Binding-site contacts:
Ligand atom C4 contacts residue ASN295 of chain 1.A at 4.2 Å.
Ligand atom O7 contacts residue THR324 of chain 1.A at 3.8 Å.
Ligand atom C5 contacts residue ASN295 of chain 1.A at 3.6 Å.
Ligand atom O5 contacts residue ASN295 of chain 1.A at 2.3 Å (h-bond).
Ligand atom O6 contacts residue ARG570 of chain 1.A at 3.5 Å.
Ligand atom O7 contacts residue ASN295 of chain 1.A at 3.8 Å.
Ligand atom O5 contacts residue ILE293 of chain 1.A at 3.9 Å.
Ligand atom C1 contacts residue ILE293 of chain 1.A at 3.8 Å (hydrophobic).
Ligand atom C7 contacts residue SER323 of chain 1.A at 4.0 Å.
Ligand atom C8 contacts residue MET322 of chain 1.A at 4.5 Å (hydrophobic).
Ligand atom C2 contacts residue ASN295 of chain 1.A at 2.4 Å.
Ligand atom C8 contacts residue TYR296 of chain 1.A at 4.4 Å (hydrophobic).
Ligand atom C3 contacts residue ASN295 of chain 1.A at 3.7 Å.
Ligand atom O7 contacts residue SER323 of chain 1.A at 3.4 Å (h-bond).
Ligand atom C7 contacts residue ASN295 of chain 1.A at 3.5 Å.
Ligand atom C8 contacts residue ASN295 of chain 1.A at 3.9 Å.
Ligand atom C5 contacts residue ILE293 of chain 1.A at 4.5 Å (hydrophobic).
Ligand atom C1 contacts residue ASN295 of chain 1.A at 1.4 Å.
Ligand atom C6 contacts residue ARG570 of chain 1.A at 4.3 Å.
Ligand atom N2 contacts residue ASN295 of chain 1.A at 2.9 Å (h-bond).

Sequence of chain 1.A:
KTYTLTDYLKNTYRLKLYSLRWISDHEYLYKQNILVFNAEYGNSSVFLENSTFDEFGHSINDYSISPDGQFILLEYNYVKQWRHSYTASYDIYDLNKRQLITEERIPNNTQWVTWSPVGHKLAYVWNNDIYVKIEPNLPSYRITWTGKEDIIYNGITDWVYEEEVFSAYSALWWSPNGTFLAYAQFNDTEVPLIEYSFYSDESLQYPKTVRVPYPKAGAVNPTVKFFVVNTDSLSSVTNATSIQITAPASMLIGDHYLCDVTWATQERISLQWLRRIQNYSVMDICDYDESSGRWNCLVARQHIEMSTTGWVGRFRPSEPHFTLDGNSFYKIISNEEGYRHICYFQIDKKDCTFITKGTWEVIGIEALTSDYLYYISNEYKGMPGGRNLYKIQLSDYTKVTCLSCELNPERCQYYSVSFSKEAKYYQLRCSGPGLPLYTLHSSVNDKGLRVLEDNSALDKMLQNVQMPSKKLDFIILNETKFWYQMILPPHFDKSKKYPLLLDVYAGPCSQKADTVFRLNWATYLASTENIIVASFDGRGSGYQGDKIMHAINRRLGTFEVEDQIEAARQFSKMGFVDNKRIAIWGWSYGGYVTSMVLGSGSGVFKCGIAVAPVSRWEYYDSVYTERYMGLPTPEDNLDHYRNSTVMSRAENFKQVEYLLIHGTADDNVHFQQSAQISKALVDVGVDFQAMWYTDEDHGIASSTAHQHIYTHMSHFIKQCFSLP

A small-molecule ligand and the protein it binds are described below.
Small molecule (SMILES): CC(=O)N[C@@H]1[C@@H](O)[C@H](O)[C@@H](CO)O[C@H]1O